Binding-site contacts:
Ligand atom C8 contacts residue ASP138 of chain 1.C at 3.9 Å.
Ligand atom C2 contacts residue ASN17 of chain 1.C at 2.5 Å.
Ligand atom C7 contacts residue ASN137 of chain 1.C at 3.4 Å.
Ligand atom O5 contacts residue ASN17 of chain 1.C at 2.4 Å (h-bond).
Ligand atom C7 contacts residue CYS15 of chain 1.C at 3.6 Å (hydrophobic).
Ligand atom C8 contacts residue CYS15 of chain 1.C at 3.3 Å (hydrophobic).
Ligand atom C1 contacts residue ASN17 of chain 1.C at 1.4 Å.
Ligand atom C8 contacts residue ASN17 of chain 1.C at 3.3 Å.
Ligand atom C7 contacts residue ASN17 of chain 1.C at 3.2 Å.
Ligand atom O7 contacts residue ASN17 of chain 1.C at 3.4 Å (h-bond).
Ligand atom C2 contacts residue ASN137 of chain 1.C at 4.2 Å.
Ligand atom C8 contacts residue VAL16 of chain 1.C at 4.0 Å (hydrophobic).
Ligand atom N2 contacts residue ASN17 of chain 1.C at 2.9 Å (h-bond).
Ligand atom N2 contacts residue CYS15 of chain 1.C at 2.9 Å (h-bond).
Ligand atom C3 contacts residue ASN17 of chain 1.C at 3.8 Å.
Ligand atom C5 contacts residue ASN17 of chain 1.C at 3.7 Å.
Ligand atom O7 contacts residue ASN137 of chain 1.C at 3.8 Å.
Ligand atom C2 contacts residue CYS15 of chain 1.C at 3.9 Å (hydrophobic).
Ligand atom O3 contacts residue ASN137 of chain 1.C at 2.9 Å (h-bond).
Ligand atom C8 contacts residue ASN137 of chain 1.C at 3.5 Å.
Ligand atom C3 contacts residue ASN137 of chain 1.C at 4.0 Å.
Ligand atom N2 contacts residue ASN137 of chain 1.C at 3.5 Å (h-bond).
Ligand atom C4 contacts residue ASN17 of chain 1.C at 4.2 Å.

The small molecule below binds the protein below.
Small molecule (SMILES): CC(=O)N[C@@H]1[C@@H](O)[C@H](O)[C@@H](CO)O[C@H]1O

Sequence of chain 1.C:
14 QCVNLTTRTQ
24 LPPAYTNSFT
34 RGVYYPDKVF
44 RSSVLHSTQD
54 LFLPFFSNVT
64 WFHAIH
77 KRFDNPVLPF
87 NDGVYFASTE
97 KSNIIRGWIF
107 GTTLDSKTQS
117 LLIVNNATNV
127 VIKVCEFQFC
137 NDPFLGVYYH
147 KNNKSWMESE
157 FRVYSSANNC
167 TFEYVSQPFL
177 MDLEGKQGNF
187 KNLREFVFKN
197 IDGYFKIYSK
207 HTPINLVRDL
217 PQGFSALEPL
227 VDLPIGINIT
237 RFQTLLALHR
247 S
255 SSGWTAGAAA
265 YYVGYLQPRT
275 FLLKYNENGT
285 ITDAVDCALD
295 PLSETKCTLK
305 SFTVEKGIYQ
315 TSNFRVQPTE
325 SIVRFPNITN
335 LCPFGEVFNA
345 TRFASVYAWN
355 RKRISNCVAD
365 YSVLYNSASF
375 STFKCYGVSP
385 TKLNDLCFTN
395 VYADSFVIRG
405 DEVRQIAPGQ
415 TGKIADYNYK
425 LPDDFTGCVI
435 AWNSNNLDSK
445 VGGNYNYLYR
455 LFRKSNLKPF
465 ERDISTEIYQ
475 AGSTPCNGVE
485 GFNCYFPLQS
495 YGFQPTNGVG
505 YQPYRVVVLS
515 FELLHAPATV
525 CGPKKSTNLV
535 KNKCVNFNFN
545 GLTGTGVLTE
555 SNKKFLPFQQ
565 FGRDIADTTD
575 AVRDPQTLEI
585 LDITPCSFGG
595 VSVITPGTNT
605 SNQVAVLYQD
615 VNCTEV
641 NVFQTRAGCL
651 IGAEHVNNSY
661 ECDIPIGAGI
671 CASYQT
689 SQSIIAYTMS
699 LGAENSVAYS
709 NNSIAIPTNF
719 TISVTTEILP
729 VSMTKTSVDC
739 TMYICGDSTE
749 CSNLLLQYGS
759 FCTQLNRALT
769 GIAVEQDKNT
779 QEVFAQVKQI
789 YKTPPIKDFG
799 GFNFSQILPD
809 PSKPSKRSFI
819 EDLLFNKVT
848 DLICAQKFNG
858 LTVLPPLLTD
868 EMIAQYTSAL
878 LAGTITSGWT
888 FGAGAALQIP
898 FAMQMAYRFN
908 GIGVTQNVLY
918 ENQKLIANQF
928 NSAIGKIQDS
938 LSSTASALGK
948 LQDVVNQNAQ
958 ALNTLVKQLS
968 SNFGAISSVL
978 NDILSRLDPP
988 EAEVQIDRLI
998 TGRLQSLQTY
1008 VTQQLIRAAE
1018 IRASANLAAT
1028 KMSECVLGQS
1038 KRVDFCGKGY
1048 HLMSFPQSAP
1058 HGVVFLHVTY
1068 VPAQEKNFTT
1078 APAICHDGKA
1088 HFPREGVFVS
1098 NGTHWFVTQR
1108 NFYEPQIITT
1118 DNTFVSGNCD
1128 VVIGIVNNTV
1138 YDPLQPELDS